Binding-site contacts:
Ligand atom O7 contacts residue LYS374 of chain 1.C at 3.9 Å.
Ligand atom N2 contacts residue ASN379 of chain 1.C at 3.0 Å (h-bond).
Ligand atom C5 contacts residue ILE382 of chain 1.C at 4.4 Å (hydrophobic).
Ligand atom O6 contacts residue GLU385 of chain 1.C at 4.2 Å.
Ligand atom O6 contacts residue TYR371 of chain 1.C at 2.7 Å (h-bond).
Ligand atom O7 contacts residue ASN379 of chain 1.C at 4.3 Å.
Ligand atom C7 contacts residue LYS374 of chain 1.C at 4.2 Å.
Ligand atom C6 contacts residue ILE382 of chain 1.C at 4.4 Å (hydrophobic).
Ligand atom C1 contacts residue ASN379 of chain 1.C at 1.5 Å.
Ligand atom C6 contacts residue TYR371 of chain 1.C at 4.0 Å (hydrophobic).
Ligand atom C3 contacts residue ASN379 of chain 1.C at 3.8 Å.
Ligand atom C7 contacts residue GLN375 of chain 1.C at 4.0 Å.
Ligand atom O5 contacts residue ASN379 of chain 1.C at 2.4 Å (h-bond).
Ligand atom C2 contacts residue ASN379 of chain 1.C at 2.5 Å.
Ligand atom O7 contacts residue GLN375 of chain 1.C at 3.3 Å.
Ligand atom C6 contacts residue GLU385 of chain 1.C at 4.0 Å.
Ligand atom O6 contacts residue ILE382 of chain 1.C at 3.6 Å.
Ligand atom C7 contacts residue ASN379 of chain 1.C at 3.9 Å.
Ligand atom C4 contacts residue ASN379 of chain 1.C at 4.3 Å.
Ligand atom C1 contacts residue GLN375 of chain 1.C at 4.0 Å.
Ligand atom C8 contacts residue LYS374 of chain 1.C at 3.9 Å.
Ligand atom C1 contacts residue ILE382 of chain 1.C at 3.9 Å (hydrophobic).
Ligand atom O5 contacts residue GLN375 of chain 1.C at 4.5 Å.
Ligand atom C5 contacts residue ASN379 of chain 1.C at 3.7 Å.
Ligand atom N2 contacts residue GLN375 of chain 1.C at 4.3 Å.
Ligand atom O5 contacts residue ILE382 of chain 1.C at 3.3 Å.
Ligand atom O5 contacts residue TYR371 of chain 1.C at 4.1 Å.
Ligand atom C2 contacts residue GLN375 of chain 1.C at 4.2 Å.

Sequence of chain 1.C:
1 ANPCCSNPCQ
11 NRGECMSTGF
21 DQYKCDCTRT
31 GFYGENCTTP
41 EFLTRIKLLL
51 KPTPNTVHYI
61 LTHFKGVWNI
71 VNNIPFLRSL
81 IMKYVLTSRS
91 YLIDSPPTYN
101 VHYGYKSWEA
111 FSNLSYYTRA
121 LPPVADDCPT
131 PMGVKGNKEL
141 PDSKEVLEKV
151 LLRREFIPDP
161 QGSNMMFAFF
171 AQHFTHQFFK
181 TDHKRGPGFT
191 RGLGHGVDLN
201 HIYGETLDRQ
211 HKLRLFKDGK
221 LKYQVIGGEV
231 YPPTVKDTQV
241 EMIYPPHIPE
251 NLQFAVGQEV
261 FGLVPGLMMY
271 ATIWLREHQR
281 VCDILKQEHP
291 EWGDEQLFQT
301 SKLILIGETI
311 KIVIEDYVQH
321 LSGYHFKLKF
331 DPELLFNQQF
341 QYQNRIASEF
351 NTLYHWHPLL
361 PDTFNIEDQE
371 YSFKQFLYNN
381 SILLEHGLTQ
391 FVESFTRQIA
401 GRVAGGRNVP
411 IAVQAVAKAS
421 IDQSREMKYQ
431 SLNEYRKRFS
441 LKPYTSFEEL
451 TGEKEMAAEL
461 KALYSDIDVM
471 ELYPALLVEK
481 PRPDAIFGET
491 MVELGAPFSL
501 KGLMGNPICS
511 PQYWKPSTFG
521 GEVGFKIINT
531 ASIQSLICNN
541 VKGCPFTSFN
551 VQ

A small-molecule ligand and the protein it binds are described below.
Small molecule (SMILES): CC(=O)N[C@@H]1[C@@H](O)[C@H](O)[C@@H](CO)O[C@H]1O